A protein and the small-molecule ligand that binds it are described below.
Small molecule (SMILES): CC(=O)N[C@@H](Cc1ccc(O)cc1)C(=O)NN

Binding-site contacts:
Ligand atom C11 contacts residue HIS228 of chain 1.A at 4.2 Å.
Ligand atom C12 contacts residue HIS228 of chain 1.A at 4.0 Å.
Ligand atom C02 contacts residue LEU195 of chain 1.A at 4.1 Å (hydrophobic).
Ligand atom C01 contacts residue ILE229 of chain 1.A at 4.3 Å (hydrophobic).
Ligand atom N17 contacts residue ASN196 of chain 1.A at 3.9 Å.
Ligand atom C01 contacts residue LEU232 of chain 1.A at 4.0 Å (hydrophobic).
Ligand atom C14 contacts residue LEU195 of chain 1.A at 3.6 Å (hydrophobic).
Ligand atom N17 contacts residue SER252 of chain 1.A at 3.6 Å.
Ligand atom C01 contacts residue ILE259 of chain 1.A at 4.1 Å (hydrophobic).
Ligand atom C11 contacts residue ASN196 of chain 1.A at 3.2 Å.
Ligand atom C14 contacts residue ALA255 of chain 1.A at 4.0 Å (hydrophobic).
Ligand atom O03 contacts residue ALA255 of chain 1.A at 4.0 Å.
Ligand atom C06 contacts residue LEU195 of chain 1.A at 4.0 Å (hydrophobic).
Ligand atom N17 contacts residue LEU195 of chain 1.A at 3.4 Å (h-bond).
Ligand atom C12 contacts residue LEU195 of chain 1.A at 3.7 Å (hydrophobic).
Ligand atom C01 contacts residue TRP197 of chain 1.A at 4.5 Å (hydrophobic).
Ligand atom C05 contacts residue LEU195 of chain 1.A at 3.6 Å (hydrophobic).
Ligand atom C02 contacts residue TRP197 of chain 1.A at 3.8 Å (hydrophobic).
Ligand atom N04 contacts residue LEU195 of chain 1.A at 4.2 Å.
Ligand atom O15 contacts residue SER252 of chain 1.A at 4.4 Å.
Ligand atom C10 contacts residue ASN196 of chain 1.A at 3.1 Å.
Ligand atom C11 contacts residue MET194 of chain 1.A at 3.5 Å (hydrophobic).
Ligand atom N16 contacts residue ASN196 of chain 1.A at 4.3 Å.
Ligand atom N04 contacts residue ILE229 of chain 1.A at 4.3 Å.
Ligand atom N16 contacts residue ALA255 of chain 1.A at 4.2 Å.
Ligand atom C09 contacts residue ASN196 of chain 1.A at 4.1 Å.
Ligand atom N16 contacts residue LEU195 of chain 1.A at 2.6 Å (h-bond).
Ligand atom C01 contacts residue ALA255 of chain 1.A at 4.0 Å (hydrophobic).
Ligand atom N04 contacts residue ALA255 of chain 1.A at 4.3 Å.
Ligand atom C12 contacts residue ASN196 of chain 1.A at 4.2 Å.
Ligand atom N17 contacts residue ALA255 of chain 1.A at 4.2 Å.
Ligand atom O13 contacts residue ASN196 of chain 1.A at 2.9 Å (h-bond).
Ligand atom C01 contacts residue TYR258 of chain 1.A at 3.5 Å (hydrophobic).
Ligand atom C02 contacts residue ALA255 of chain 1.A at 3.9 Å (hydrophobic).
Ligand atom O03 contacts residue TRP197 of chain 1.A at 2.6 Å (h-bond).
Ligand atom O15 contacts residue ALA255 of chain 1.A at 3.9 Å.
Ligand atom O03 contacts residue LEU195 of chain 1.A at 3.3 Å.
Ligand atom C12 contacts residue MET194 of chain 1.A at 3.6 Å (hydrophobic).
Ligand atom C11 contacts residue LEU195 of chain 1.A at 4.2 Å (hydrophobic).
Ligand atom C07 contacts residue LEU195 of chain 1.A at 4.1 Å (hydrophobic).

Sequence of chain 1.A:
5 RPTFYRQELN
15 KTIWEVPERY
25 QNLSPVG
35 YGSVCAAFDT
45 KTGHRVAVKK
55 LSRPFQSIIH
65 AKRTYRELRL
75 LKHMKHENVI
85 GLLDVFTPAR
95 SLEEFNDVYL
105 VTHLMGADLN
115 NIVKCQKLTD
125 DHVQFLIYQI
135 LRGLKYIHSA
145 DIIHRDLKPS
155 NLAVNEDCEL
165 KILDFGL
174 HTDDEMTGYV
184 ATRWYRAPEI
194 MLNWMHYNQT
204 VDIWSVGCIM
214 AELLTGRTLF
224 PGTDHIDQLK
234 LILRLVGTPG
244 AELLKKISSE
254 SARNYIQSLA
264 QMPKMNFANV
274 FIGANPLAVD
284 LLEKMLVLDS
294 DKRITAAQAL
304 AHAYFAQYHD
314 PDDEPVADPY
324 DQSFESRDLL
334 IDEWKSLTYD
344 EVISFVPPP